Binding-site contacts:
Ligand atom C3 contacts residue ASN89 of chain 1.A at 3.9 Å.
Ligand atom O5 contacts residue ASN89 of chain 1.A at 2.3 Å (h-bond).
Ligand atom C5 contacts residue ASN89 of chain 1.A at 3.7 Å.
Ligand atom C2 contacts residue ASN89 of chain 1.A at 2.6 Å.
Ligand atom N2 contacts residue ASN89 of chain 1.A at 3.0 Å (h-bond).
Ligand atom O7 contacts residue ASN89 of chain 1.A at 3.9 Å.
Ligand atom C7 contacts residue ASN89 of chain 1.A at 3.7 Å.
Ligand atom C1 contacts residue ASN89 of chain 1.A at 1.7 Å.
Ligand atom O6 contacts residue ACM1 of chain 1.M at 4.5 Å.
Ligand atom O5 contacts residue ACM1 of chain 1.M at 4.2 Å.
Ligand atom C4 contacts residue ASN89 of chain 1.A at 4.4 Å.

Sequence of chain 1.A:
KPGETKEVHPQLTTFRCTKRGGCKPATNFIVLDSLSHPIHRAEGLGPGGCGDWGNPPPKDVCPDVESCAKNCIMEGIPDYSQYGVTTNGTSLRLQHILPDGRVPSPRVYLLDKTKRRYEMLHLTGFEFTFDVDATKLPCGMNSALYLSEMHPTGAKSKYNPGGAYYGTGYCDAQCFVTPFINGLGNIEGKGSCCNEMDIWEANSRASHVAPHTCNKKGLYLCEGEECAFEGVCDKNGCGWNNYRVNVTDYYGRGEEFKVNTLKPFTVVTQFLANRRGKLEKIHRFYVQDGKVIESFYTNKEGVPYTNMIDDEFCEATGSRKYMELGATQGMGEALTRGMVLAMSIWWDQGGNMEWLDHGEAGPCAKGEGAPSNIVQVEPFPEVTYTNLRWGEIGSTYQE

This protein binds this small molecule.
Small molecule (SMILES): CC(=O)N[C@@H]1[C@@H](O)[C@H](O)[C@@H](CO)O[C@H]1O